A small-molecule ligand and the protein it binds are described below.
Small molecule (SMILES): CC(C)(CO[P](=O)(O)O[P](=O)(O)OC[C@H]1O[C@@H](n2cnc3c(N)ncnc32)[C@H](O)[C@@H]1OP(=O)(O)O)[C@@H](O)C(=O)NCCC(=O)NCCNC(=O)Cc1cc(O)cc(O)c1

Sequence of chain 1.B:
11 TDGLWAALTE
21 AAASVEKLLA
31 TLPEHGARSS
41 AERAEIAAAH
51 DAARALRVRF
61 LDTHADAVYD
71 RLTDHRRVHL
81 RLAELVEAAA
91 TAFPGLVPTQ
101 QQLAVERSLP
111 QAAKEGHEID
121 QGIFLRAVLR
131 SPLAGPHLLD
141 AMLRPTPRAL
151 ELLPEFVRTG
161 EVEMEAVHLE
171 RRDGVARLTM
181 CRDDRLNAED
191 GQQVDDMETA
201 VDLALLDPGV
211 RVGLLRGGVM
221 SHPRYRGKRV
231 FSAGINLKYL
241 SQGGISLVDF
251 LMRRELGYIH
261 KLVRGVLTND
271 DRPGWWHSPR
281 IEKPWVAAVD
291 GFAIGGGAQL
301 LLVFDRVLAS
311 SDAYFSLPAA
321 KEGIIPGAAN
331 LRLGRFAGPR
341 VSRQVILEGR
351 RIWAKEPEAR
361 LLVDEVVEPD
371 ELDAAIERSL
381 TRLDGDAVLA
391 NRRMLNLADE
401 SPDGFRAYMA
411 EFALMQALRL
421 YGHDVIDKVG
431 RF

Binding-site contacts:
Ligand atom N7A contacts residue ALA233 of chain 1.B at 3.5 Å.
Ligand atom N6A contacts residue ALA233 of chain 1.B at 3.1 Å (h-bond).
Ligand atom N1A contacts residue ASN236 of chain 1.B at 3.4 Å.
Ligand atom N1A contacts residue LEU237 of chain 1.B at 3.1 Å (h-bond).
Ligand atom C5A contacts residue PHE432 of chain 1.B at 3.5 Å (hydrophobic).
Ligand atom N6A contacts residue ILE235 of chain 1.B at 2.8 Å (h-bond).
Ligand atom CAI contacts residue ARG254 of chain 1.B at 3.5 Å.
Ligand atom O9A contacts residue LYS238 of chain 1.B at 2.9 Å (salt-bridge).
Ligand atom C2A contacts residue ASN236 of chain 1.B at 3.5 Å.
Ligand atom O5A contacts residue TYR225 of chain 1.B at 2.5 Å (h-bond).
Ligand atom C7P contacts residue PHE432 of chain 1.B at 3.5 Å (hydrophobic).
Ligand atom C13 contacts residue ILE294 of chain 1.B at 3.5 Å (hydrophobic).
Ligand atom O4A contacts residue ARG224 of chain 1.B at 3.3 Å (salt-bridge).
Ligand atom OAK contacts residue GLY327 of chain 1.B at 2.9 Å (h-bond).
Ligand atom CAJ contacts residue GLU189 of chain 1.B at 3.5 Å.
Ligand atom OAD contacts residue GLY295 of chain 1.B at 3.2 Å.
Ligand atom N4P contacts residue ALA233 of chain 1.B at 2.9 Å (h-bond).
Ligand atom CAE contacts residue ILE235 of chain 1.B at 3.5 Å (hydrophobic).
Ligand atom C4A contacts residue PHE432 of chain 1.B at 3.4 Å (hydrophobic).
Ligand atom CAE contacts residue GLU189 of chain 1.B at 3.5 Å.
Ligand atom OAL contacts residue ARG254 of chain 1.B at 3.0 Å.
Ligand atom OAD contacts residue GLY234 of chain 1.B at 3.4 Å.
Ligand atom C7P contacts residue LEU237 of chain 1.B at 3.5 Å (hydrophobic).
Ligand atom C6A contacts residue ILE235 of chain 1.B at 3.5 Å (hydrophobic).
Ligand atom O5P contacts residue LEU237 of chain 1.B at 3.4 Å.
Ligand atom OAD contacts residue ILE235 of chain 1.B at 3.0 Å (h-bond).
Ligand atom O8A contacts residue HIS222 of chain 1.B at 2.8 Å (h-bond).
Ligand atom N3A contacts residue PHE432 of chain 1.B at 3.5 Å.
Ligand atom OAK contacts residue ILE325 of chain 1.B at 3.1 Å (h-bond).
Ligand atom N1A contacts residue ILE235 of chain 1.B at 3.3 Å (h-bond).
Ligand atom CAG contacts residue ILE325 of chain 1.B at 3.5 Å (hydrophobic).
Ligand atom C5' contacts residue HIS222 of chain 1.B at 3.5 Å.
Ligand atom N8P contacts residue PHE432 of chain 1.B at 3.3 Å.
Ligand atom OAL contacts residue GLU189 of chain 1.B at 2.6 Å (salt-bridge).
Ligand atom OAK contacts residue GLN416 of chain 1.B at 3.2 Å (h-bond).
Ligand atom OAL contacts residue PHE250 of chain 1.B at 3.5 Å.
Ligand atom O3' contacts residue HIS222 of chain 1.B at 3.5 Å (h-bond).
Ligand atom O2' contacts residue LYS238 of chain 1.B at 3.5 Å (salt-bridge).
Ligand atom CAG contacts residue ILE324 of chain 1.B at 3.4 Å (hydrophobic).
Ligand atom OAD contacts residue GLY296 of chain 1.B at 2.9 Å (h-bond).